Sequence of chain 2.C:
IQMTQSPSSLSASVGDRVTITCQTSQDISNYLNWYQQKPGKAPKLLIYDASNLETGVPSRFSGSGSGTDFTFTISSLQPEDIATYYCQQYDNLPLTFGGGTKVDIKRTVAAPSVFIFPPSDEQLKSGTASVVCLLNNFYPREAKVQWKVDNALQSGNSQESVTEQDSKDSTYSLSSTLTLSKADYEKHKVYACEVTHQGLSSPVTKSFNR

Binding-site contacts:
Ligand atom C8 contacts residue TRP106 of chain 1.A at 4.3 Å (hydrophobic).
Ligand atom C6 contacts residue SER43 of chain 1.A at 4.5 Å.
Ligand atom O7 contacts residue ASN13 of chain 1.A at 4.4 Å.
Ligand atom O5 contacts residue ASP151 of chain 2.C at 3.4 Å (salt-bridge).
Ligand atom C6 contacts residue ASN152 of chain 2.C at 3.1 Å.
Ligand atom C5 contacts residue SER41 of chain 1.A at 4.4 Å.
Ligand atom O5 contacts residue ASN13 of chain 1.A at 2.4 Å (h-bond).
Ligand atom O6 contacts residue ASN152 of chain 2.C at 3.2 Å (h-bond).
Ligand atom C5 contacts residue ASN13 of chain 1.A at 3.6 Å.
Ligand atom C8 contacts residue ASN13 of chain 1.A at 3.6 Å.
Ligand atom C8 contacts residue PHE12 of chain 1.A at 3.5 Å (hydrophobic).
Ligand atom O7 contacts residue VAL191 of chain 2.C at 3.9 Å.
Ligand atom C1 contacts residue ASN13 of chain 1.A at 1.4 Å.
Ligand atom N2 contacts residue ASN13 of chain 1.A at 2.8 Å (h-bond).
Ligand atom C3 contacts residue ASN13 of chain 1.A at 3.8 Å.
Ligand atom C7 contacts residue ASN152 of chain 2.C at 4.3 Å.
Ligand atom O7 contacts residue ASN152 of chain 2.C at 4.5 Å.
Ligand atom C7 contacts residue ASN13 of chain 1.A at 3.6 Å.
Ligand atom O7 contacts residue PHE12 of chain 1.A at 3.4 Å.
Ligand atom O7 contacts residue PHE44 of chain 1.A at 3.8 Å.
Ligand atom C6 contacts residue VAL37 of chain 1.A at 3.8 Å (hydrophobic).
Ligand atom C4 contacts residue ASN13 of chain 1.A at 4.2 Å.
Ligand atom C5 contacts residue ASP151 of chain 2.C at 4.0 Å.
Ligand atom C1 contacts residue ASP151 of chain 2.C at 3.6 Å.
Ligand atom C5 contacts residue ASN152 of chain 2.C at 3.6 Å.
Ligand atom O5 contacts residue GLY9 of chain 1.A at 4.3 Å.
Ligand atom C8 contacts residue ASN152 of chain 2.C at 3.7 Å.
Ligand atom C6 contacts residue SER41 of chain 1.A at 3.9 Å.
Ligand atom O5 contacts residue ASN152 of chain 2.C at 3.9 Å.
Ligand atom O6 contacts residue VAL37 of chain 1.A at 3.3 Å.
Ligand atom C7 contacts residue PHE12 of chain 1.A at 3.7 Å (hydrophobic).
Ligand atom C2 contacts residue ASN13 of chain 1.A at 2.5 Å.

Sequence of chain 1.A:
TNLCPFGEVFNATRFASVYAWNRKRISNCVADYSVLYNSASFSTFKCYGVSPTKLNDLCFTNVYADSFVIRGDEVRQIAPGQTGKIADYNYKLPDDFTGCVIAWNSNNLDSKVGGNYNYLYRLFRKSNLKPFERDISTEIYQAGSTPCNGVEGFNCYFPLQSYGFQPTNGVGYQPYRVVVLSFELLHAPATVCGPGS

A protein and the small-molecule ligand that binds it are described below.
Small molecule (SMILES): CC(=O)N[C@H]1[C@H](O[C@H]2[C@H](O)[C@@H](NC(C)=O)CO[C@@H]2CO)O[C@H](CO)[C@@H](O)[C@@H]1O